Sequence of chain 2.A:
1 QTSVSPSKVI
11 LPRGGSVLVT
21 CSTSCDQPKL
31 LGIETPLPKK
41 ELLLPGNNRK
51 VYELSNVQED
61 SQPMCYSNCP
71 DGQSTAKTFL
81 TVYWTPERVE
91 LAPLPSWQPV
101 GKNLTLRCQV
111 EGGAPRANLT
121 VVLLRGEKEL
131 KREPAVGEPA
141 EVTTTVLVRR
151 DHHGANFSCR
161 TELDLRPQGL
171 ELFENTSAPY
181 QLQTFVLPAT

A small-molecule ligand and the protein it binds are described below.
Small molecule (SMILES): CC(=O)N[C@@H]1[C@@H](O)[C@H](O)[C@@H](CO)O[C@H]1O

Binding-site contacts:
Ligand atom O5 contacts residue ALA117 of chain 2.A at 4.2 Å.
Ligand atom N2 contacts residue ASN118 of chain 2.A at 3.0 Å (h-bond).
Ligand atom C1 contacts residue GLN168 of chain 2.A at 3.0 Å.
Ligand atom C6 contacts residue ALA117 of chain 2.A at 4.1 Å (hydrophobic).
Ligand atom N2 contacts residue PRO167 of chain 2.A at 4.2 Å.
Ligand atom O6 contacts residue ASN118 of chain 2.A at 3.7 Å.
Ligand atom C8 contacts residue ASN118 of chain 2.A at 4.4 Å.
Ligand atom C1 contacts residue ASP164 of chain 2.A at 4.4 Å.
Ligand atom O7 contacts residue ASN118 of chain 2.A at 2.8 Å (h-bond).
Ligand atom C2 contacts residue ALA117 of chain 2.A at 4.4 Å (hydrophobic).
Ligand atom C1 contacts residue ASN118 of chain 2.A at 1.4 Å.
Ligand atom C7 contacts residue PRO167 of chain 2.A at 4.1 Å (hydrophobic).
Ligand atom C7 contacts residue ASN118 of chain 2.A at 3.1 Å.
Ligand atom C5 contacts residue ALA117 of chain 2.A at 4.3 Å (hydrophobic).
Ligand atom C4 contacts residue ASN118 of chain 2.A at 4.1 Å.
Ligand atom C8 contacts residue PRO167 of chain 2.A at 3.8 Å (hydrophobic).
Ligand atom C5 contacts residue ASN118 of chain 2.A at 3.6 Å.
Ligand atom C2 contacts residue ASN118 of chain 2.A at 2.4 Å.
Ligand atom O6 contacts residue ALA117 of chain 2.A at 3.0 Å.
Ligand atom C6 contacts residue GLN168 of chain 2.A at 4.2 Å.
Ligand atom O5 contacts residue ASN118 of chain 2.A at 2.3 Å (h-bond).
Ligand atom C3 contacts residue ASN118 of chain 2.A at 3.8 Å.
Ligand atom C4 contacts residue ALA117 of chain 2.A at 4.1 Å (hydrophobic).
Ligand atom O6 contacts residue PRO115 of chain 2.A at 4.0 Å.
Ligand atom O7 contacts residue ASP164 of chain 2.A at 4.3 Å.
Ligand atom C5 contacts residue GLN168 of chain 2.A at 3.8 Å.
Ligand atom C2 contacts residue GLN168 of chain 2.A at 4.4 Å.
Ligand atom C6 contacts residue ASN118 of chain 2.A at 3.9 Å.
Ligand atom O5 contacts residue GLN168 of chain 2.A at 3.0 Å (h-bond).